The protein below binds the small molecule below.
Small molecule (SMILES): C[C@@H](O)Cc1ccccc1

Binding-site contacts:
Ligand atom C14 contacts residue TRP192 of chain 1.A at 4.0 Å (hydrophobic).
Ligand atom C14 contacts residue PHE211 of chain 1.A at 3.6 Å (hydrophobic).
Ligand atom C16 contacts residue LEU38 of chain 1.A at 3.5 Å (hydrophobic).
Ligand atom O1 contacts residue SER114 of chain 1.A at 2.5 Å (h-bond).
Ligand atom C2 contacts residue VAL140 of chain 1.A at 3.5 Å (hydrophobic).
Ligand atom C13 contacts residue PHE176 of chain 1.A at 3.4 Å (hydrophobic).
Ligand atom C14 contacts residue GOL1 of chain 1.F at 4.0 Å.
Ligand atom C11 contacts residue GOL1 of chain 1.K at 3.8 Å.
Ligand atom C12 contacts residue TRP192 of chain 1.A at 3.7 Å (hydrophobic).
Ligand atom C02 contacts residue SER114 of chain 1.A at 2.5 Å.
Ligand atom C04 contacts residue TRP115 of chain 1.A at 3.4 Å (hydrophobic).
Ligand atom C11 contacts residue TRP192 of chain 1.A at 3.6 Å (hydrophobic).
Ligand atom C16 contacts residue TRP192 of chain 1.A at 3.6 Å (hydrophobic).
Ligand atom C2 contacts residue TRP115 of chain 1.A at 3.5 Å (hydrophobic).
Ligand atom C12 contacts residue PHE179 of chain 1.A at 3.6 Å (hydrophobic).
Ligand atom C02 contacts residue TRP192 of chain 1.A at 4.2 Å (hydrophobic).
Ligand atom O1 contacts residue GLY37 of chain 1.A at 4.0 Å.
Ligand atom C04 contacts residue GOL1 of chain 1.K at 3.3 Å.
Ligand atom C14 contacts residue GOL1 of chain 1.J at 3.7 Å.
Ligand atom C11 contacts residue LEU38 of chain 1.A at 4.2 Å (hydrophobic).
Ligand atom C15 contacts residue GOL1 of chain 1.J at 4.1 Å.
Ligand atom C15 contacts residue TRP192 of chain 1.A at 3.8 Å (hydrophobic).
Ligand atom C15 contacts residue LEU38 of chain 1.A at 3.5 Å (hydrophobic).
Ligand atom C04 contacts residue HIS285 of chain 1.A at 4.1 Å.
Ligand atom C02 contacts residue GOL1 of chain 1.K at 3.1 Å.
Ligand atom C11 contacts residue SER114 of chain 1.A at 4.0 Å.
Ligand atom C15 contacts residue PHE211 of chain 1.A at 3.3 Å (hydrophobic).
Ligand atom O1 contacts residue LEU38 of chain 1.A at 3.0 Å (h-bond).
Ligand atom C16 contacts residue GOL1 of chain 1.K at 3.5 Å.
Ligand atom C13 contacts residue TRP192 of chain 1.A at 4.0 Å (hydrophobic).
Ligand atom C04 contacts residue VAL140 of chain 1.A at 4.2 Å (hydrophobic).
Ligand atom C13 contacts residue LEU38 of chain 1.A at 4.2 Å (hydrophobic).
Ligand atom C14 contacts residue LEU38 of chain 1.A at 3.7 Å (hydrophobic).
Ligand atom O1 contacts residue TRP115 of chain 1.A at 2.9 Å (h-bond).
Ligand atom C2 contacts residue SER114 of chain 1.A at 2.3 Å.
Ligand atom C04 contacts residue SER114 of chain 1.A at 1.6 Å.
Ligand atom C12 contacts residue PHE176 of chain 1.A at 3.5 Å (hydrophobic).
Ligand atom C16 contacts residue PHE211 of chain 1.A at 4.2 Å (hydrophobic).
Ligand atom O1 contacts residue GOL1 of chain 1.K at 3.0 Å (h-bond).
Ligand atom C02 contacts residue HIS285 of chain 1.A at 3.5 Å.

Sequence of chain 1.A:
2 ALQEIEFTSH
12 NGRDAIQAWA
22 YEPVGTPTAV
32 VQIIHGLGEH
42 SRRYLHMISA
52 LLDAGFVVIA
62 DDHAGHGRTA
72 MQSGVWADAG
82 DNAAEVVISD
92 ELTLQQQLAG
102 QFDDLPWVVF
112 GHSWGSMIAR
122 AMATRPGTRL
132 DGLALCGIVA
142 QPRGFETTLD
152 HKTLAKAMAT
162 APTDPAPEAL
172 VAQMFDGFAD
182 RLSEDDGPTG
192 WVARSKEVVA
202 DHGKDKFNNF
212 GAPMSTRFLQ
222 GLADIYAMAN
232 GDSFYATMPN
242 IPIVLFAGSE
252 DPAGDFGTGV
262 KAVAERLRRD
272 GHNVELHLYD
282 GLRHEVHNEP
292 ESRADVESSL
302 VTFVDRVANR